Binding-site contacts:
Ligand atom N2 contacts residue ASN1121 of chain 1.C at 2.9 Å (h-bond).
Ligand atom C3 contacts residue ASN1121 of chain 1.C at 3.8 Å.
Ligand atom C8 contacts residue ASN1121 of chain 1.C at 4.2 Å.
Ligand atom C7 contacts residue ASN1121 of chain 1.C at 3.5 Å.
Ligand atom C5 contacts residue ASN1121 of chain 1.C at 3.7 Å.
Ligand atom O5 contacts residue ASN1121 of chain 1.C at 2.4 Å (h-bond).
Ligand atom C2 contacts residue ASN1121 of chain 1.C at 2.5 Å.
Ligand atom C1 contacts residue ASN1121 of chain 1.C at 1.4 Å.
Ligand atom C4 contacts residue ASN1121 of chain 1.C at 4.2 Å.
Ligand atom O7 contacts residue ASN1121 of chain 1.C at 3.7 Å.

Sequence of chain 1.C:
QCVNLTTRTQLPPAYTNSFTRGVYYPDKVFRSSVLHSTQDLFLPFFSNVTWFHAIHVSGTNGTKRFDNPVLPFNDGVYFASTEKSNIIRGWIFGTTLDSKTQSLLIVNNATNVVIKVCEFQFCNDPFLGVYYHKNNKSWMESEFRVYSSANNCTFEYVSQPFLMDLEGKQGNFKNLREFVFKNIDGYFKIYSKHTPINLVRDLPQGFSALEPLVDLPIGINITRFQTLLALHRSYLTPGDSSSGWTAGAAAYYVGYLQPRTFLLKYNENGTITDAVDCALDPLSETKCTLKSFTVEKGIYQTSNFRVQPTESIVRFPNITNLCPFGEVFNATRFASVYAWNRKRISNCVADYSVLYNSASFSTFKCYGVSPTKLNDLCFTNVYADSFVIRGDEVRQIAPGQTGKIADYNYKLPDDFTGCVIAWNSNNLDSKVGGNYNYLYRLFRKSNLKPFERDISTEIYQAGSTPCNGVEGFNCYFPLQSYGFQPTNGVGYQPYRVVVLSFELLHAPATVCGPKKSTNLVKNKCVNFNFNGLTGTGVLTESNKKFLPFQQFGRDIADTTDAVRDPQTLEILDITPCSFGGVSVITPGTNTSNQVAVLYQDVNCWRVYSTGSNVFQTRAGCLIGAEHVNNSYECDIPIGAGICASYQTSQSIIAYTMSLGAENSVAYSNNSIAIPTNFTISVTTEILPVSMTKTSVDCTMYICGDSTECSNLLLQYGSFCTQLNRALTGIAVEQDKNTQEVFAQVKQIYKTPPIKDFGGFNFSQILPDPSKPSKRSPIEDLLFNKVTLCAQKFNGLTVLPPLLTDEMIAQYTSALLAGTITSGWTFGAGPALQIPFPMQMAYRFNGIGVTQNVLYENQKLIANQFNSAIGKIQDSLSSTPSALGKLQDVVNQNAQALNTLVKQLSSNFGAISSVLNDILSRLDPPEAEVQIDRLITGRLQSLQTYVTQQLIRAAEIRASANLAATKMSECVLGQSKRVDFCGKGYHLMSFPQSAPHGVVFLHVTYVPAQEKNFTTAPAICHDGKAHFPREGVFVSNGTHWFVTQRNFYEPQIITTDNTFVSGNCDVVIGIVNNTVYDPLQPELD

This protein binds this small molecule.
Small molecule (SMILES): CC(=O)N[C@@H]1[C@@H](O)[C@H](O)[C@@H](CO)O[C@H]1O